Sequence of chain 1.A:
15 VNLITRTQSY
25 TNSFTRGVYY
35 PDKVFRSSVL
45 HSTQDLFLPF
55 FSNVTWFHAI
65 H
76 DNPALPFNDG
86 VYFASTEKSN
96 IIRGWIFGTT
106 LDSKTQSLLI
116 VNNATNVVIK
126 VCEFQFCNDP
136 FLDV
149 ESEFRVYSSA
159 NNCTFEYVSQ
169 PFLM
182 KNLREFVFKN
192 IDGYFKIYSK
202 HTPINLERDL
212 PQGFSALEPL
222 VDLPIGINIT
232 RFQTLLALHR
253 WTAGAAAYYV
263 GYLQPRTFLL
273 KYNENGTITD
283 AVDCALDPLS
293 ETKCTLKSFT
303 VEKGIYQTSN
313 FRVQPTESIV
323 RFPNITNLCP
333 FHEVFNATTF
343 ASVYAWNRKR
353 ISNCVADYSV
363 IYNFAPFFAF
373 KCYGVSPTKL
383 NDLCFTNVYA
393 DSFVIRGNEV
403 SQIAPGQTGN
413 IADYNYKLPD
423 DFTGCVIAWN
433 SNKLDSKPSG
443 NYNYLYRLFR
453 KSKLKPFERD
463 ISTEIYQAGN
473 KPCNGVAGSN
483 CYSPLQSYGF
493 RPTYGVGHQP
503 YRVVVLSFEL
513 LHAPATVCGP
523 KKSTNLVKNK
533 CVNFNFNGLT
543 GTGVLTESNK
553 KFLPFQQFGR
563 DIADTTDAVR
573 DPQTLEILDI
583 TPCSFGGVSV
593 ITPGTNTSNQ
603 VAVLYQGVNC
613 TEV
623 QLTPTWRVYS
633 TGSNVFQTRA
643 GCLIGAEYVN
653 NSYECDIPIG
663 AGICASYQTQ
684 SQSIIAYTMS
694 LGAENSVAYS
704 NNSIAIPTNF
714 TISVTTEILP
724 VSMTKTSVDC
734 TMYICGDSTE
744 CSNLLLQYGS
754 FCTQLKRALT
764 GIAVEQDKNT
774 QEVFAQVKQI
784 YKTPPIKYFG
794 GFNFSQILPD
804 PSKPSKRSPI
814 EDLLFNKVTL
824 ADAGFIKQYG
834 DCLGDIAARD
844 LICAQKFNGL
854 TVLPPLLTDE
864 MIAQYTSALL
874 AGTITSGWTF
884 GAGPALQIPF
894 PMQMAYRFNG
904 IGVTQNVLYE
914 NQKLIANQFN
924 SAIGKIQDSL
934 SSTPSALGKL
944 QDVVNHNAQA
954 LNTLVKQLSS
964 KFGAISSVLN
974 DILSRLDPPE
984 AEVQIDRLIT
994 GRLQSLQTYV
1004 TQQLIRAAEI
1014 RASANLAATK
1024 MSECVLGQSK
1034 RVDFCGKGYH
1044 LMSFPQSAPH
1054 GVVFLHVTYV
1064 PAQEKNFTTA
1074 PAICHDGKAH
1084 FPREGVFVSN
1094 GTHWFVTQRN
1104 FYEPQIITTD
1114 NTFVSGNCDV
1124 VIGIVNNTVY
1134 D

Binding-site contacts:
Ligand atom O5 contacts residue ASN326 of chain 1.A at 2.4 Å (h-bond).
Ligand atom C5 contacts residue ASN326 of chain 1.A at 3.7 Å.
Ligand atom C8 contacts residue ASN326 of chain 1.A at 4.3 Å.
Ligand atom C3 contacts residue ASN326 of chain 1.A at 3.8 Å.
Ligand atom C4 contacts residue ASN326 of chain 1.A at 4.2 Å.
Ligand atom N2 contacts residue ASN326 of chain 1.A at 2.9 Å (h-bond).
Ligand atom C7 contacts residue GLN575 of chain 1.A at 3.9 Å.
Ligand atom N2 contacts residue GLN575 of chain 1.A at 3.5 Å (h-bond).
Ligand atom C5 contacts residue GLN575 of chain 1.A at 4.3 Å.
Ligand atom O7 contacts residue ASN326 of chain 1.A at 3.1 Å (h-bond).
Ligand atom C8 contacts residue GLN575 of chain 1.A at 3.2 Å.
Ligand atom C1 contacts residue GLN575 of chain 1.A at 4.0 Å.
Ligand atom C2 contacts residue ASN326 of chain 1.A at 2.4 Å.
Ligand atom C1 contacts residue ASN326 of chain 1.A at 1.4 Å.
Ligand atom O5 contacts residue GLN575 of chain 1.A at 4.3 Å.
Ligand atom C7 contacts residue ASN326 of chain 1.A at 3.2 Å.

The small molecule below binds the protein below.
Small molecule (SMILES): CC(=O)N[C@@H]1[C@@H](O)[C@H](O)[C@@H](CO)O[C@H]1O